A protein and the small-molecule ligand that binds it are described below.
Small molecule (SMILES): Cc1cc(O)cc2c1CC(c1ccc(O)cc1)=C2c1ccccc1

Sequence of chain 2.A:
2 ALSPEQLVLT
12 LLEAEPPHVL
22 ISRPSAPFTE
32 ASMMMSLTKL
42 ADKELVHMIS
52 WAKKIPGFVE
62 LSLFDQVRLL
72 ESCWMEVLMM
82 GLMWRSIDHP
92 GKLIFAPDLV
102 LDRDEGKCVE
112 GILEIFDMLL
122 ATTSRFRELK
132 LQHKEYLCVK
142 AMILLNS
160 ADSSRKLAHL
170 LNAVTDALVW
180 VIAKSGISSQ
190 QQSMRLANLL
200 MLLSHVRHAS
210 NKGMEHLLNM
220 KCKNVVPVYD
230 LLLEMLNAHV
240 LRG

Binding-site contacts:
Ligand atom C16 contacts residue ILE116 of chain 2.A at 3.5 Å (hydrophobic).
Ligand atom C22 contacts residue ALA42 of chain 2.A at 3.2 Å (hydrophobic).
Ligand atom C21 contacts residue TRP75 of chain 2.A at 3.8 Å (hydrophobic).
Ligand atom C4 contacts residue ILE113 of chain 2.A at 4.0 Å (hydrophobic).
Ligand atom C2 contacts residue HIS215 of chain 2.A at 3.4 Å.
Ligand atom O17 contacts residue MET35 of chain 2.A at 3.9 Å.
Ligand atom C24 contacts residue LEU38 of chain 2.A at 3.6 Å (hydrophobic).
Ligand atom C13 contacts residue PHE96 of chain 2.A at 4.0 Å (hydrophobic).
Ligand atom C23 contacts residue ALA42 of chain 2.A at 4.0 Å (hydrophobic).
Ligand atom C13 contacts residue LEU79 of chain 2.A at 3.6 Å (hydrophobic).
Ligand atom C20 contacts residue MET76 of chain 2.A at 3.5 Å (hydrophobic).
Ligand atom C16 contacts residue ILE113 of chain 2.A at 3.9 Å (hydrophobic).
Ligand atom O17 contacts residue LEU216 of chain 2.A at 3.1 Å (h-bond).
Ligand atom O18 contacts residue GLU45 of chain 2.A at 2.6 Å (salt-bridge).
Ligand atom C7 contacts residue MET80 of chain 2.A at 4.0 Å (hydrophobic).
Ligand atom C12 contacts residue GLU45 of chain 2.A at 3.4 Å.
Ligand atom C23 contacts residue LEU38 of chain 2.A at 3.6 Å (hydrophobic).
Ligand atom C3 contacts residue HIS215 of chain 2.A at 3.5 Å.
Ligand atom C14 contacts residue PHE96 of chain 2.A at 3.8 Å (hydrophobic).
Ligand atom C11 contacts residue LEU41 of chain 2.A at 3.9 Å (hydrophobic).
Ligand atom C21 contacts residue ALA42 of chain 2.A at 3.2 Å (hydrophobic).
Ligand atom O17 contacts residue GLY212 of chain 2.A at 3.6 Å.
Ligand atom C3 contacts residue ILE113 of chain 2.A at 3.8 Å (hydrophobic).
Ligand atom C11 contacts residue GLU45 of chain 2.A at 3.4 Å.
Ligand atom C13 contacts residue LEU83 of chain 2.A at 3.9 Å (hydrophobic).
Ligand atom C2 contacts residue GLY212 of chain 2.A at 3.7 Å.
Ligand atom C20 contacts residue ALA42 of chain 2.A at 4.0 Å (hydrophobic).
Ligand atom C21 contacts residue LEU231 of chain 2.A at 3.9 Å (hydrophobic).
Ligand atom C23 contacts residue THR39 of chain 2.A at 3.5 Å.
Ligand atom O18 contacts residue LEU79 of chain 2.A at 3.7 Å.
Ligand atom C22 contacts residue LEU231 of chain 2.A at 3.6 Å (hydrophobic).
Ligand atom C21 contacts residue LEU216 of chain 2.A at 4.0 Å (hydrophobic).
Ligand atom C22 contacts residue THR39 of chain 2.A at 3.9 Å.
Ligand atom C22 contacts residue LEU38 of chain 2.A at 4.0 Å (hydrophobic).
Ligand atom C9 contacts residue PHE96 of chain 2.A at 3.8 Å (hydrophobic).
Ligand atom O18 contacts residue ARG86 of chain 2.A at 3.2 Å (salt-bridge).
Ligand atom C3 contacts residue GLY212 of chain 2.A at 4.0 Å.
Ligand atom C12 contacts residue LEU79 of chain 2.A at 3.9 Å (hydrophobic).
Ligand atom C22 contacts residue LEU216 of chain 2.A at 4.0 Å (hydrophobic).
Ligand atom O17 contacts residue HIS215 of chain 2.A at 2.5 Å (h-bond).